Sequence of chain 2.A:
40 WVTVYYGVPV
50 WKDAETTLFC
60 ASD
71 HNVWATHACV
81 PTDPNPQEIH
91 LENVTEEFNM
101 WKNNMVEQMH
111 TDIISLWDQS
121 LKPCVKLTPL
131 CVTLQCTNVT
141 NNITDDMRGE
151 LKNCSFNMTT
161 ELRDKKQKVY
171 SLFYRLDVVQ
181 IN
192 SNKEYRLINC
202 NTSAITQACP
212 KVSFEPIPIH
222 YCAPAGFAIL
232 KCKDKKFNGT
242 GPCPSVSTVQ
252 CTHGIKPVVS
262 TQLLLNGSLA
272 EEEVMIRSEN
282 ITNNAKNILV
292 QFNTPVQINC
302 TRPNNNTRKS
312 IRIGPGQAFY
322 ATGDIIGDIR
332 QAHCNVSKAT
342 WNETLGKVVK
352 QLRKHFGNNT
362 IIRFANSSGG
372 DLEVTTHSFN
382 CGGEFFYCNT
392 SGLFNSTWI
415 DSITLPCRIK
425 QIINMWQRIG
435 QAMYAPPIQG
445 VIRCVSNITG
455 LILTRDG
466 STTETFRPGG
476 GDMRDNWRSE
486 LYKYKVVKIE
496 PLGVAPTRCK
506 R

Binding-site contacts:
Ligand atom C2 contacts residue ASN93 of chain 2.A at 2.3 Å.
Ligand atom N2 contacts residue ASN93 of chain 2.A at 2.7 Å (h-bond).
Ligand atom C7 contacts residue ASN93 of chain 2.A at 3.8 Å.
Ligand atom C3 contacts residue ASN93 of chain 2.A at 3.6 Å.
Ligand atom C1 contacts residue GLU92 of chain 2.A at 4.5 Å.
Ligand atom N2 contacts residue GLU92 of chain 2.A at 3.6 Å.
Ligand atom O7 contacts residue ASN93 of chain 2.A at 4.4 Å.
Ligand atom C7 contacts residue SER17 of chain 2.B at 3.4 Å.
Ligand atom C7 contacts residue GLU92 of chain 2.A at 4.2 Å.
Ligand atom C5 contacts residue ASN93 of chain 2.A at 3.6 Å.
Ligand atom C8 contacts residue GLU92 of chain 2.A at 3.8 Å.
Ligand atom C1 contacts residue ASN93 of chain 2.A at 1.4 Å.
Ligand atom O5 contacts residue ASN93 of chain 2.A at 2.4 Å (h-bond).
Ligand atom C4 contacts residue ASN93 of chain 2.A at 4.1 Å.
Ligand atom C8 contacts residue SER17 of chain 2.B at 3.1 Å.
Ligand atom O7 contacts residue SER17 of chain 2.B at 3.2 Å (h-bond).
Ligand atom C8 contacts residue GLY13 of chain 2.B at 4.3 Å.

The small molecule below binds the protein below.
Small molecule (SMILES): CC(=O)N[C@@H]1[C@@H](O)[C@H](O)[C@@H](CO)O[C@H]1O

Sequence of chain 2.B:
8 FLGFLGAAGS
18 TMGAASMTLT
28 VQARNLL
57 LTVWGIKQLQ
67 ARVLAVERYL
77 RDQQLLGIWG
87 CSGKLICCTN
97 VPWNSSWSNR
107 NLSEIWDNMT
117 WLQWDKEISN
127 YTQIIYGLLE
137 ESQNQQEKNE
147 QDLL